A protein and the small-molecule ligand that binds it are described below.
Small molecule (SMILES): CC(=O)N[C@H]1[C@H](O[C@H]2[C@H](O)[C@@H](NC(C)=O)CO[C@@H]2CO)O[C@H](CO)[C@@H](O[C@@H]2O[C@H](CO)[C@@H](O)[C@H](O)[C@@H]2O)[C@@H]1O

Sequence of chain 1.M:
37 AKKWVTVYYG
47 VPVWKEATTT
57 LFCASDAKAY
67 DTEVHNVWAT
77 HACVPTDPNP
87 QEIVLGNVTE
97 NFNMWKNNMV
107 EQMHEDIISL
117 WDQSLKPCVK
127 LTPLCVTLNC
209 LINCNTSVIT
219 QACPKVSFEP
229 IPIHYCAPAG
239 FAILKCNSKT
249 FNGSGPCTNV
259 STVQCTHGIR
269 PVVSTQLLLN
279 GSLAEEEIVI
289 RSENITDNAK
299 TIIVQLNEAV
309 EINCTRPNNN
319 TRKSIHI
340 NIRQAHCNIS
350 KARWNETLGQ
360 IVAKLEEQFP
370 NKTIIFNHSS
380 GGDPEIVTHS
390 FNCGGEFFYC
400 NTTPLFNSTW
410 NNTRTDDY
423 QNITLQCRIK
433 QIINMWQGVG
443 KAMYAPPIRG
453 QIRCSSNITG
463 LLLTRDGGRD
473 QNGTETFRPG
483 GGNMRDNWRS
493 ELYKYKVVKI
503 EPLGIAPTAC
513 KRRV

Binding-site contacts:
Ligand atom C5 contacts residue ASN245 of chain 1.M at 4.1 Å.
Ligand atom O5 contacts residue ASN245 of chain 1.M at 3.3 Å (h-bond).
Ligand atom O7 contacts residue ASN245 of chain 1.M at 4.4 Å.
Ligand atom O6 contacts residue VAL90 of chain 1.M at 3.7 Å.
Ligand atom C6 contacts residue ASN245 of chain 1.M at 3.6 Å.
Ligand atom C6 contacts residue GLU88 of chain 1.M at 3.9 Å.
Ligand atom C2 contacts residue ASN257 of chain 1.M at 2.4 Å.
Ligand atom C1 contacts residue ASN245 of chain 1.M at 4.2 Å.
Ligand atom C5 contacts residue VAL90 of chain 1.M at 4.4 Å (hydrophobic).
Ligand atom C4 contacts residue ASN257 of chain 1.M at 4.2 Å.
Ligand atom C7 contacts residue ASN257 of chain 1.M at 3.5 Å.
Ligand atom C6 contacts residue VAL90 of chain 1.M at 4.0 Å (hydrophobic).
Ligand atom N2 contacts residue ASN257 of chain 1.M at 2.8 Å (h-bond).
Ligand atom O7 contacts residue ASN257 of chain 1.M at 3.8 Å.
Ligand atom O6 contacts residue GLU88 of chain 1.M at 4.0 Å.
Ligand atom C3 contacts residue ASN257 of chain 1.M at 3.7 Å.
Ligand atom O5 contacts residue ASN257 of chain 1.M at 2.3 Å (h-bond).
Ligand atom C1 contacts residue ASN257 of chain 1.M at 1.4 Å.
Ligand atom C5 contacts residue ASN257 of chain 1.M at 3.6 Å.